Sequence of chain 3.A:
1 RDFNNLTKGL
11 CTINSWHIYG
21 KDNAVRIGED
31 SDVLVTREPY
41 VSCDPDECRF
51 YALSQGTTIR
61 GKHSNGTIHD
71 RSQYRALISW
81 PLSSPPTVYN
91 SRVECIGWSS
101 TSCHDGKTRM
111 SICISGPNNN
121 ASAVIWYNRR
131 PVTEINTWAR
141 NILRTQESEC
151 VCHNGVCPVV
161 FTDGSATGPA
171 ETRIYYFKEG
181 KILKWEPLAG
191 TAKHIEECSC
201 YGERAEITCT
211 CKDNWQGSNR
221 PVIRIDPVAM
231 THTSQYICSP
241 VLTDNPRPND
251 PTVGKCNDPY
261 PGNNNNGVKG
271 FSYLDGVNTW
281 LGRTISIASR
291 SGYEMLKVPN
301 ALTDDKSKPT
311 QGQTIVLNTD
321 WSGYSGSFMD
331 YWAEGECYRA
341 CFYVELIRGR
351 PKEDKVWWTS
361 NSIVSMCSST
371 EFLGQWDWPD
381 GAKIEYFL

This protein binds this small molecule.
Small molecule (SMILES): CC(=O)N[C@H]1[C@H]([C@H](O)[C@H](O)CO)O[C@@](O)(C(=O)O)C[C@@H]1O

Binding-site contacts:
Ligand atom C2 contacts residue ASP70 of chain 3.A at 4.0 Å.
Ligand atom C5 contacts residue ASP70 of chain 3.A at 4.0 Å.
Ligand atom O1B contacts residue TYR324 of chain 3.A at 3.5 Å (h-bond).
Ligand atom C4 contacts residue TYR324 of chain 3.A at 3.3 Å (hydrophobic).
Ligand atom C9 contacts residue GLU196 of chain 3.A at 3.6 Å.
Ligand atom C8 contacts residue GLU196 of chain 3.A at 3.5 Å.
Ligand atom O6 contacts residue TYR324 of chain 3.A at 3.1 Å (h-bond).
Ligand atom C3 contacts residue TYR324 of chain 3.A at 3.0 Å (hydrophobic).
Ligand atom C3 contacts residue GLU38 of chain 3.A at 3.5 Å.
Ligand atom C6 contacts residue GLU197 of chain 3.A at 3.7 Å.
Ligand atom O9 contacts residue ALA166 of chain 3.A at 3.4 Å.
Ligand atom C10 contacts residue ARG71 of chain 3.A at 4.0 Å.
Ligand atom C3 contacts residue ASP70 of chain 3.A at 3.4 Å.
Ligand atom O9 contacts residue ARG144 of chain 3.A at 3.8 Å.
Ligand atom C1 contacts residue ARG290 of chain 3.A at 3.5 Å.
Ligand atom O1A contacts residue ARG37 of chain 3.A at 2.9 Å (salt-bridge).
Ligand atom C4 contacts residue ASP70 of chain 3.A at 3.9 Å.
Ligand atom O4 contacts residue ASP70 of chain 3.A at 3.4 Å (salt-bridge).
Ligand atom C1 contacts residue ARG37 of chain 3.A at 4.0 Å.
Ligand atom C8 contacts residue LYS212 of chain 3.A at 3.6 Å.
Ligand atom C4 contacts residue GLU197 of chain 3.A at 4.0 Å.
Ligand atom O1A contacts residue ARG290 of chain 3.A at 2.9 Å (salt-bridge).
Ligand atom C6 contacts residue TYR324 of chain 3.A at 3.7 Å (hydrophobic).
Ligand atom O1A contacts residue TYR324 of chain 3.A at 3.4 Å (h-bond).
Ligand atom O8 contacts residue GLU196 of chain 3.A at 2.4 Å (salt-bridge).
Ligand atom O10 contacts residue ARG71 of chain 3.A at 2.8 Å (salt-bridge).
Ligand atom O9 contacts residue GLU196 of chain 3.A at 2.7 Å (salt-bridge).
Ligand atom C2 contacts residue TYR324 of chain 3.A at 3.2 Å (hydrophobic).
Ligand atom O2 contacts residue ASP70 of chain 3.A at 2.9 Å (salt-bridge).
Ligand atom C9 contacts residue ALA166 of chain 3.A at 3.7 Å (hydrophobic).
Ligand atom C4 contacts residue GLU38 of chain 3.A at 3.7 Å.
Ligand atom C1 contacts residue TYR324 of chain 3.A at 3.1 Å (hydrophobic).
Ligand atom O8 contacts residue GLU197 of chain 3.A at 4.0 Å.
Ligand atom O8 contacts residue LYS212 of chain 3.A at 2.9 Å (salt-bridge).
Ligand atom C11 contacts residue TRP98 of chain 3.A at 3.9 Å (hydrophobic).
Ligand atom O10 contacts residue ASP70 of chain 3.A at 3.6 Å.
Ligand atom O4 contacts residue GLU38 of chain 3.A at 3.2 Å (salt-bridge).
Ligand atom C11 contacts residue ILE142 of chain 3.A at 3.9 Å (hydrophobic).
Ligand atom O1B contacts residue ARG290 of chain 3.A at 2.8 Å (salt-bridge).
Ligand atom C3 contacts residue ARG37 of chain 3.A at 3.8 Å.